Binding-site contacts:
Ligand atom O5 contacts residue HIS158 of chain 57.A at 3.8 Å.
Ligand atom C7 contacts residue THR160 of chain 57.A at 3.4 Å.
Ligand atom C3 contacts residue ASN154 of chain 57.A at 3.9 Å.
Ligand atom C6 contacts residue HIS158 of chain 57.A at 4.0 Å.
Ligand atom C5 contacts residue ASN154 of chain 57.A at 3.8 Å.
Ligand atom C1 contacts residue ASN154 of chain 57.A at 1.6 Å.
Ligand atom C5 contacts residue THR160 of chain 57.A at 3.7 Å.
Ligand atom C1 contacts residue THR160 of chain 57.A at 3.0 Å.
Ligand atom O3 contacts residue THR160 of chain 57.A at 4.3 Å.
Ligand atom C7 contacts residue ASN154 of chain 57.A at 3.0 Å.
Ligand atom O7 contacts residue ASP161 of chain 57.A at 3.7 Å.
Ligand atom C8 contacts residue ASN154 of chain 57.A at 4.1 Å.
Ligand atom C4 contacts residue THR160 of chain 57.A at 3.6 Å.
Ligand atom C8 contacts residue VAL153 of chain 57.A at 4.4 Å (hydrophobic).
Ligand atom C8 contacts residue ILE152 of chain 57.A at 4.3 Å (hydrophobic).
Ligand atom C2 contacts residue THR160 of chain 57.A at 2.7 Å.
Ligand atom C4 contacts residue ASN154 of chain 57.A at 4.3 Å.
Ligand atom O5 contacts residue THR160 of chain 57.A at 3.2 Å.
Ligand atom C3 contacts residue THR160 of chain 57.A at 3.9 Å.
Ligand atom O5 contacts residue ASN154 of chain 57.A at 2.4 Å (h-bond).
Ligand atom O7 contacts residue THR160 of chain 57.A at 2.5 Å.
Ligand atom C6 contacts residue THR160 of chain 57.A at 3.7 Å.
Ligand atom O7 contacts residue ASN154 of chain 57.A at 2.7 Å (h-bond).
Ligand atom N2 contacts residue ASN154 of chain 57.A at 3.0 Å (h-bond).
Ligand atom C2 contacts residue ASN154 of chain 57.A at 2.5 Å.
Ligand atom O6 contacts residue HIS158 of chain 57.A at 3.4 Å (h-bond).
Ligand atom N2 contacts residue THR160 of chain 57.A at 3.5 Å.

The small molecule below binds the protein below.
Small molecule (SMILES): CC(=O)N[C@@H]1[C@@H](O)[C@H](O)[C@@H](CO)O[C@H]1O

Sequence of chain 57.A:
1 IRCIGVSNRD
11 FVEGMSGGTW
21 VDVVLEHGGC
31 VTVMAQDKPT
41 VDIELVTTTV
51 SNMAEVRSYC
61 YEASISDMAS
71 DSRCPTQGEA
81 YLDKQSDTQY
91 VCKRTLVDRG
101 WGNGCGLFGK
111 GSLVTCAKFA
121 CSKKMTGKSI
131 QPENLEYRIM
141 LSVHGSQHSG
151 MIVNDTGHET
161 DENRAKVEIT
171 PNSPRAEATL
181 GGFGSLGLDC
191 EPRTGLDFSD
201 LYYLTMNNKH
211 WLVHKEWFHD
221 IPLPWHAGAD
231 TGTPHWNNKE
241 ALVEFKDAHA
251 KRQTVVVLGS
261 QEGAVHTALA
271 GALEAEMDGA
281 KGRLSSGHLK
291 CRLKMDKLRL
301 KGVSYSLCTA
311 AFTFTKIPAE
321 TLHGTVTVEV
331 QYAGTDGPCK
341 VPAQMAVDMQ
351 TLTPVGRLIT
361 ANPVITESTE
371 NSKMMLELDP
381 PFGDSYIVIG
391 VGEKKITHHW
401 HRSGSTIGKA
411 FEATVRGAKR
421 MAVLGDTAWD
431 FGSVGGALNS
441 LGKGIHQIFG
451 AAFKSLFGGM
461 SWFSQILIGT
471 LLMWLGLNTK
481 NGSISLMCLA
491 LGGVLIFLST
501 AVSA